Sequence of chain 28.A:
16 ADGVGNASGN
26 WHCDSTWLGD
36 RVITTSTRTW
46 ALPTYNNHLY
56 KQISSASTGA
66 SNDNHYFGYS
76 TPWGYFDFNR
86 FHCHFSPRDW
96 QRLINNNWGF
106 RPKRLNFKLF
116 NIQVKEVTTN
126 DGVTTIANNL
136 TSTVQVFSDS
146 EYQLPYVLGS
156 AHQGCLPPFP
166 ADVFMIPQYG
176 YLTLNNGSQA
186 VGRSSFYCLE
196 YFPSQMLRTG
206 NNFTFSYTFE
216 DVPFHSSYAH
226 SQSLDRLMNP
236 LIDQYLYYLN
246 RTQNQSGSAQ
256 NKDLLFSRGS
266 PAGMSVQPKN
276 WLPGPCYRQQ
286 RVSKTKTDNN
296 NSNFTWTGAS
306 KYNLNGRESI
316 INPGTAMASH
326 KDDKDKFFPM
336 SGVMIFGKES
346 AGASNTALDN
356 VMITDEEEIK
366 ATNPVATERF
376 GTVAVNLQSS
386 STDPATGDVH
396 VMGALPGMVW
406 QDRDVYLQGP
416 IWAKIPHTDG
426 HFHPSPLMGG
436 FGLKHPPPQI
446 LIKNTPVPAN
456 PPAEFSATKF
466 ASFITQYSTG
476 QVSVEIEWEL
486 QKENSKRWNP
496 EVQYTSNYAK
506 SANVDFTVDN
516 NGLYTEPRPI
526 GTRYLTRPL

Binding-site contacts:
Ligand atom C1' contacts residue GLY437 of chain 28.A at 3.3 Å.
Ligand atom C6 contacts residue HIS428 of chain 28.A at 4.2 Å.
Ligand atom C8 contacts residue VAL217 of chain 28.A at 3.5 Å (hydrophobic).
Ligand atom C2 contacts residue HIS428 of chain 28.A at 3.8 Å.
Ligand atom N9 contacts residue PRO429 of chain 28.A at 4.3 Å.
Ligand atom N3 contacts residue PRO429 of chain 28.A at 4.4 Å.
Ligand atom O1P contacts residue HIS426 of chain 28.A at 2.7 Å (h-bond).
Ligand atom C4 contacts residue PRO218 of chain 28.A at 4.1 Å (hydrophobic).
Ligand atom N7 contacts residue PRO429 of chain 28.A at 4.3 Å.
Ligand atom C6 contacts residue SER430 of chain 28.A at 4.2 Å.
Ligand atom O3P contacts residue LYS439 of chain 28.A at 2.9 Å.
Ligand atom N6 contacts residue SER430 of chain 28.A at 3.7 Å.
Ligand atom N6 contacts residue HIS428 of chain 28.A at 4.0 Å.
Ligand atom O2P contacts residue HIS426 of chain 28.A at 3.6 Å.
Ligand atom N9 contacts residue VAL217 of chain 28.A at 4.4 Å.
Ligand atom C2' contacts residue ASP216 of chain 28.A at 4.3 Å.
Ligand atom O3' contacts residue LYS439 of chain 28.A at 3.5 Å.
Ligand atom P contacts residue LYS439 of chain 28.A at 3.3 Å.
Ligand atom C8 contacts residue PRO429 of chain 28.A at 4.3 Å (hydrophobic).
Ligand atom N9 contacts residue PRO218 of chain 28.A at 4.2 Å.
Ligand atom C3' contacts residue GLU215 of chain 28.A at 3.3 Å.
Ligand atom C5 contacts residue PRO218 of chain 28.A at 4.0 Å (hydrophobic).
Ligand atom C3' contacts residue GLY437 of chain 28.A at 3.9 Å.
Ligand atom N7 contacts residue PRO218 of chain 28.A at 4.0 Å.
Ligand atom O3' contacts residue ILE420 of chain 28.A at 4.2 Å.
Ligand atom C2' contacts residue GLU215 of chain 28.A at 3.6 Å.
Ligand atom O5' contacts residue LYS439 of chain 28.A at 3.8 Å.
Ligand atom N1 contacts residue HIS428 of chain 28.A at 3.3 Å.
Ligand atom O3' contacts residue GLY437 of chain 28.A at 3.9 Å.
Ligand atom O1P contacts residue LYS439 of chain 28.A at 2.6 Å.
Ligand atom C6 contacts residue PRO218 of chain 28.A at 4.2 Å (hydrophobic).
Ligand atom C8 contacts residue GLY437 of chain 28.A at 2.8 Å.
Ligand atom O3' contacts residue GLU215 of chain 28.A at 3.5 Å (salt-bridge).
Ligand atom N6 contacts residue ASP407 of chain 28.A at 3.6 Å (salt-bridge).
Ligand atom N7 contacts residue GLY437 of chain 28.A at 3.5 Å (h-bond).
Ligand atom C8 contacts residue PRO218 of chain 28.A at 4.2 Å (hydrophobic).
Ligand atom N7 contacts residue VAL217 of chain 28.A at 3.7 Å.
Ligand atom P contacts residue HIS426 of chain 28.A at 3.9 Å.
Ligand atom N9 contacts residue GLY437 of chain 28.A at 3.3 Å (h-bond).
Ligand atom C2' contacts residue GLY437 of chain 28.A at 2.8 Å.

This protein binds this small molecule.
Small molecule (SMILES): Nc1ncnc2c1ncn2[C@@H]1C[C@@H](O)[C@@H](COP(=O)(O)O)O1